Binding-site contacts:
Ligand atom OP2 contacts residue ASP273 of chain 52.A at 2.4 Å.
Ligand atom C5' contacts residue ASP273 of chain 52.A at 3.8 Å.
Ligand atom O5' contacts residue ASN491 of chain 52.A at 3.5 Å (h-bond).
Ligand atom OP1 contacts residue ASP273 of chain 52.A at 3.3 Å.
Ligand atom C5' contacts residue ASN491 of chain 52.A at 4.0 Å.
Ligand atom P contacts residue PHE272 of chain 52.A at 4.3 Å.
Ligand atom OP1 contacts residue PHE272 of chain 52.A at 3.4 Å.
Ligand atom P contacts residue TYR271 of chain 52.A at 4.5 Å.
Ligand atom P contacts residue ASN491 of chain 52.A at 3.0 Å.
Ligand atom O5' contacts residue ASP273 of chain 52.A at 4.1 Å.
Ligand atom OP2 contacts residue ASN491 of chain 52.A at 1.7 Å (h-bond).
Ligand atom OP1 contacts residue TYR271 of chain 52.A at 3.1 Å (h-bond).
Ligand atom P contacts residue ASP273 of chain 52.A at 2.8 Å.
Ligand atom OP1 contacts residue ASN491 of chain 52.A at 3.6 Å.

Sequence of chain 52.A:
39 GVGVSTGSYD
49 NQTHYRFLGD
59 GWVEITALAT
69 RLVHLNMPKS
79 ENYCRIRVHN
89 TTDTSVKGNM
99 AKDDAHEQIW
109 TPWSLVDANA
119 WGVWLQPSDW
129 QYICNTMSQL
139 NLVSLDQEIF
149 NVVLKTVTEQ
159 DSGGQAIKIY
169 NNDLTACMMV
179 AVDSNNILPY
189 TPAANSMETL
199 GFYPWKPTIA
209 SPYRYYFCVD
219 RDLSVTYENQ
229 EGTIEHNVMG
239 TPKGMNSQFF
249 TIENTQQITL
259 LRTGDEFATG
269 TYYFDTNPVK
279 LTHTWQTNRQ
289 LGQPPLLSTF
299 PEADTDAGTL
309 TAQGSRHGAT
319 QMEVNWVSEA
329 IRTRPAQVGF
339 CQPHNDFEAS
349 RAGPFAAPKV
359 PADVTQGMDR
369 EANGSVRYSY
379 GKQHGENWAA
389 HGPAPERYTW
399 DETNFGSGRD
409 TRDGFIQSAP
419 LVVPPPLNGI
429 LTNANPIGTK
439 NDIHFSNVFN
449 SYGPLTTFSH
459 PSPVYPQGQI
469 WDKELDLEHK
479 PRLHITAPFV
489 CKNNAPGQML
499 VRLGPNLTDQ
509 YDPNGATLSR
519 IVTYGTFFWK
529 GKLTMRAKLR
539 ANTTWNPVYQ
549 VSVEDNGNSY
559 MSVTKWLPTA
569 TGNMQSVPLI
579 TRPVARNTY

The small molecule below binds the protein below.
Small molecule (SMILES): Nc1ncnc2c1ncn2[C@H]1C[C@H](O)[C@@H](COP(=O)(O)O)O1